Sequence of chain 1.B:
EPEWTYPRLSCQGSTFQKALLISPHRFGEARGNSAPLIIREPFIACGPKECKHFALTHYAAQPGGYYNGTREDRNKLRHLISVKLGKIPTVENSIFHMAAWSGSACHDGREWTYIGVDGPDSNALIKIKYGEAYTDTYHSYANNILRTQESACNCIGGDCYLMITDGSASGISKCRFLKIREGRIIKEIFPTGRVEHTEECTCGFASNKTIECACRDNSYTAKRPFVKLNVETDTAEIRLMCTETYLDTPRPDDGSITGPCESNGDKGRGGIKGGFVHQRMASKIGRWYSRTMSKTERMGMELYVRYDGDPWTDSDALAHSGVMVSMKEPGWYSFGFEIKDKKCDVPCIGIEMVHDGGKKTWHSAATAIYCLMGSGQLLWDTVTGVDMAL

Binding-site contacts:
Ligand atom O5 contacts residue ASN208 of chain 1.B at 2.2 Å (h-bond).
Ligand atom C2 contacts residue ASN208 of chain 1.B at 2.8 Å.
Ligand atom C5 contacts residue ASN208 of chain 1.B at 3.5 Å.
Ligand atom C1 contacts residue ASN208 of chain 1.B at 1.5 Å.
Ligand atom C4 contacts residue ASN208 of chain 1.B at 4.3 Å.
Ligand atom C3 contacts residue PRO7 of chain 1.B at 3.8 Å (hydrophobic).
Ligand atom C7 contacts residue PRO7 of chain 1.B at 3.8 Å (hydrophobic).
Ligand atom C8 contacts residue ARG280 of chain 1.B at 4.2 Å.
Ligand atom C7 contacts residue ASN208 of chain 1.B at 3.4 Å.
Ligand atom O3 contacts residue ARG8 of chain 1.B at 4.3 Å.
Ligand atom N2 contacts residue ARG8 of chain 1.B at 3.9 Å.
Ligand atom C1 contacts residue PRO7 of chain 1.B at 3.9 Å (hydrophobic).
Ligand atom C8 contacts residue PRO7 of chain 1.B at 3.9 Å (hydrophobic).
Ligand atom C5 contacts residue TYR6 of chain 1.B at 4.2 Å (hydrophobic).
Ligand atom N2 contacts residue PRO7 of chain 1.B at 3.0 Å (h-bond).
Ligand atom C8 contacts residue ARG8 of chain 1.B at 3.9 Å.
Ligand atom C8 contacts residue LEU9 of chain 1.B at 4.0 Å (hydrophobic).
Ligand atom C2 contacts residue PRO7 of chain 1.B at 3.7 Å (hydrophobic).
Ligand atom O7 contacts residue ASN208 of chain 1.B at 3.2 Å (h-bond).
Ligand atom O3 contacts residue PRO7 of chain 1.B at 4.4 Å.
Ligand atom C3 contacts residue ASN208 of chain 1.B at 4.0 Å.
Ligand atom C1 contacts residue TYR6 of chain 1.B at 4.4 Å (hydrophobic).
Ligand atom N2 contacts residue ASN208 of chain 1.B at 3.2 Å (h-bond).
Ligand atom O6 contacts residue TYR6 of chain 1.B at 4.2 Å.

The protein below binds the small molecule below.
Small molecule (SMILES): CC(=O)N[C@@H]1[C@@H](O)[C@H](O)[C@@H](CO)O[C@H]1O